This small molecule binds to this protein.
Small molecule (SMILES): CC(=O)N[C@H]1[C@H](O[C@H]2[C@H](O)[C@@H](NC(C)=O)CO[C@@H]2CO)O[C@H](CO)[C@@H](O)[C@@H]1O

Sequence of chain 1.A:
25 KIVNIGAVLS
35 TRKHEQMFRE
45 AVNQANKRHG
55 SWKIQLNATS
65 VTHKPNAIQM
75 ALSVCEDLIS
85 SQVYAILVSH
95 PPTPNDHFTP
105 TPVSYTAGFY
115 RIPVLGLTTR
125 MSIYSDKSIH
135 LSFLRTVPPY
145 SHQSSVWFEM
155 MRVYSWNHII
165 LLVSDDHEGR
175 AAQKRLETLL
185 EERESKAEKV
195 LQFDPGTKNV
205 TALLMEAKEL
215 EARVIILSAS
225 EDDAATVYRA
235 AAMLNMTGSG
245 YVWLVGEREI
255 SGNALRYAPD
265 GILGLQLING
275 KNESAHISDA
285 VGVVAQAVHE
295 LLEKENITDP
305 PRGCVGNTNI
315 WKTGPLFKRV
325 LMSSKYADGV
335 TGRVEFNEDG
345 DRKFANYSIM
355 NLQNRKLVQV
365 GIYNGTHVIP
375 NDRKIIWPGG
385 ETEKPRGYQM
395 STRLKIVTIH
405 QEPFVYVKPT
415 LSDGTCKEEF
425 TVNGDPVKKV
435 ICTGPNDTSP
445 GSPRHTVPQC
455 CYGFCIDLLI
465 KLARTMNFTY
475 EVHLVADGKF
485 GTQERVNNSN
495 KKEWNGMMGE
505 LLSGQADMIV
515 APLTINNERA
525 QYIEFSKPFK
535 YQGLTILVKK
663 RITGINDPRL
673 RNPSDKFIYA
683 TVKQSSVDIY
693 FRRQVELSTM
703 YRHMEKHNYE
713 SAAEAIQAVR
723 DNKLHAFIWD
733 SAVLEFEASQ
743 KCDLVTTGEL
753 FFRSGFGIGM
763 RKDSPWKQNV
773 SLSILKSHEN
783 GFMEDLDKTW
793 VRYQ

Binding-site contacts:
Ligand atom O5 contacts residue ASN368 of chain 1.A at 2.4 Å (h-bond).
Ligand atom C3 contacts residue ASN368 of chain 1.A at 3.8 Å.
Ligand atom O4 contacts residue THR370 of chain 1.A at 4.0 Å.
Ligand atom C4 contacts residue THR370 of chain 1.A at 4.2 Å.
Ligand atom C2 contacts residue ASN368 of chain 1.A at 2.5 Å.
Ligand atom C3 contacts residue THR370 of chain 1.A at 4.2 Å.
Ligand atom O7 contacts residue ASN368 of chain 1.A at 4.4 Å.
Ligand atom C8 contacts residue THR370 of chain 1.A at 3.6 Å.
Ligand atom C5 contacts residue THR370 of chain 1.A at 3.7 Å.
Ligand atom O6 contacts residue ILE373 of chain 1.A at 4.2 Å.
Ligand atom C7 contacts residue ASN368 of chain 1.A at 3.5 Å.
Ligand atom C8 contacts residue ASN368 of chain 1.A at 3.7 Å.
Ligand atom N2 contacts residue ASN368 of chain 1.A at 2.9 Å (h-bond).
Ligand atom C1 contacts residue ASN368 of chain 1.A at 1.4 Å.
Ligand atom C4 contacts residue ASN368 of chain 1.A at 4.3 Å.
Ligand atom C5 contacts residue ASN368 of chain 1.A at 3.6 Å.
Ligand atom C1 contacts residue THR370 of chain 1.A at 4.1 Å.
Ligand atom O5 contacts residue THR370 of chain 1.A at 4.3 Å.